This small molecule binds to this protein.
Small molecule (SMILES): CSCC[C@H](NC(=O)CN)C(=O)N1CCC[C@H]1C(=O)N[C@@H](CCCN=C(N)N)C(=O)NCC(=O)N[C@@H](C)C=O

Binding-site contacts:
Ligand atom O contacts residue GLU300 of chain 1.A at 3.6 Å.
Ligand atom CG contacts residue ASN239 of chain 1.A at 3.6 Å.
Ligand atom N contacts residue PHE232 of chain 1.A at 3.7 Å.
Ligand atom N contacts residue GLU300 of chain 1.A at 2.7 Å (salt-bridge).
Ligand atom CB contacts residue VAL198 of chain 1.A at 3.7 Å (hydrophobic).
Ligand atom CZ contacts residue ASN206 of chain 1.A at 3.5 Å.
Ligand atom C contacts residue PHE232 of chain 1.A at 3.5 Å (hydrophobic).
Ligand atom NH1 contacts residue PHE167 of chain 1.A at 3.7 Å.
Ligand atom N contacts residue LEU235 of chain 1.A at 3.8 Å.
Ligand atom O contacts residue PHE232 of chain 1.A at 3.6 Å.
Ligand atom C contacts residue MET296 of chain 1.A at 3.4 Å (hydrophobic).
Ligand atom N contacts residue MET296 of chain 1.A at 3.1 Å (h-bond).
Ligand atom CZ contacts residue ASP360 of chain 1.A at 3.5 Å.
Ligand atom N contacts residue GLN299 of chain 1.A at 3.0 Å (h-bond).
Ligand atom CB contacts residue ASN202 of chain 1.A at 3.8 Å.
Ligand atom NE contacts residue ASN206 of chain 1.A at 3.0 Å (h-bond).
Ligand atom O contacts residue ASN239 of chain 1.A at 2.9 Å (h-bond).
Ligand atom CB contacts residue PHE276 of chain 1.A at 3.6 Å (hydrophobic).
Ligand atom O contacts residue ARG228 of chain 1.A at 2.8 Å (salt-bridge).
Ligand atom NH1 contacts residue ASN329 of chain 1.A at 3.1 Å (h-bond).
Ligand atom O contacts residue PHE232 of chain 1.A at 3.6 Å.
Ligand atom NE contacts residue PHE167 of chain 1.A at 3.7 Å.
Ligand atom CA contacts residue GLU300 of chain 1.A at 3.3 Å.
Ligand atom CG contacts residue ALA273 of chain 1.A at 3.5 Å (hydrophobic).
Ligand atom SD contacts residue LEU242 of chain 1.A at 3.4 Å.
Ligand atom NH1 contacts residue ASP360 of chain 1.A at 3.6 Å (salt-bridge).
Ligand atom CA contacts residue PHE232 of chain 1.A at 3.5 Å (hydrophobic).
Ligand atom SD contacts residue ASN239 of chain 1.A at 3.6 Å.
Ligand atom CA contacts residue GLN299 of chain 1.A at 3.3 Å.
Ligand atom O contacts residue ASN202 of chain 1.A at 3.0 Å (h-bond).
Ligand atom NH2 contacts residue ASN206 of chain 1.A at 3.1 Å (h-bond).
Ligand atom CZ contacts residue PHE167 of chain 1.A at 3.6 Å (hydrophobic).
Ligand atom NH1 contacts residue LEU363 of chain 1.A at 3.7 Å.
Ligand atom NH2 contacts residue ASP360 of chain 1.A at 2.7 Å (salt-bridge).
Ligand atom O contacts residue PHE276 of chain 1.A at 3.7 Å.
Ligand atom C contacts residue PHE276 of chain 1.A at 3.8 Å (hydrophobic).
Ligand atom C contacts residue ARG228 of chain 1.A at 3.5 Å.
Ligand atom C contacts residue PHE232 of chain 1.A at 3.4 Å (hydrophobic).
Ligand atom CA contacts residue VAL198 of chain 1.A at 3.7 Å (hydrophobic).
Ligand atom O contacts residue MET296 of chain 1.A at 3.1 Å (h-bond).

Sequence of chain 1.A:
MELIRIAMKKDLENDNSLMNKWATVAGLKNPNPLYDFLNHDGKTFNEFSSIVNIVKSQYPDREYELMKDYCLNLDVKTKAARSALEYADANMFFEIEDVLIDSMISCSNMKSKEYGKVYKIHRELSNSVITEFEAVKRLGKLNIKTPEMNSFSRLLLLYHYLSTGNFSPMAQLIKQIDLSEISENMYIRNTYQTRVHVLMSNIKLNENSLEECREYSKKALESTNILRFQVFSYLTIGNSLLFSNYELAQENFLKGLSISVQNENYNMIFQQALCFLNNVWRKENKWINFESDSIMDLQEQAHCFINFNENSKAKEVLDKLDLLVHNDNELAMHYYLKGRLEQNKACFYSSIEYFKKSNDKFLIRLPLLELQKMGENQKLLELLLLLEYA